Sequence of chain 1.O:
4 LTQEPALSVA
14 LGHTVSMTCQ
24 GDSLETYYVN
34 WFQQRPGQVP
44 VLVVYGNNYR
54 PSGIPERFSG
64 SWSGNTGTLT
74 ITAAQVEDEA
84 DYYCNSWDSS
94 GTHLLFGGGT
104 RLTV

Sequence of chain 1.N:
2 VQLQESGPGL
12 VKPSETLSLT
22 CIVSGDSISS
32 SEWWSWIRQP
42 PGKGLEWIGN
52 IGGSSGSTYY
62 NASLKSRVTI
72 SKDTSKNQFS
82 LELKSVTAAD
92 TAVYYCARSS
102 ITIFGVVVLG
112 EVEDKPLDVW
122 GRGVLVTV

Sequence of chain 1.M:
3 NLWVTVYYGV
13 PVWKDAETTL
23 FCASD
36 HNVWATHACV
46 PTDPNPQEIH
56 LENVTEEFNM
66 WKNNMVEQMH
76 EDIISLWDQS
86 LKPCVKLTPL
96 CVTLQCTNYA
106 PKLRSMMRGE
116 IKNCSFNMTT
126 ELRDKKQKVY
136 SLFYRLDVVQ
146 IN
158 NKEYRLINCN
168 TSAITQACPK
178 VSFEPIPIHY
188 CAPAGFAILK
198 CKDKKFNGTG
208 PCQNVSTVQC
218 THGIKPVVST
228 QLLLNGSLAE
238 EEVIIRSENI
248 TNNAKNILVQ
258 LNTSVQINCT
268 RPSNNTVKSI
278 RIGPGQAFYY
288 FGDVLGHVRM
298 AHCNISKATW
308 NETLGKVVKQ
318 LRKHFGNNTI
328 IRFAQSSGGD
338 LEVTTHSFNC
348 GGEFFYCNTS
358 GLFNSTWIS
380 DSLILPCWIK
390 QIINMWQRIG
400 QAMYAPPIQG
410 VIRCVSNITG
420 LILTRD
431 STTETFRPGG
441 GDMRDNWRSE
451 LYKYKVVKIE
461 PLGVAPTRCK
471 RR

Binding-site contacts:
Ligand atom C3 contacts residue GLY106 of chain 1.N at 4.2 Å.
Ligand atom C5 contacts residue ASN301 of chain 1.M at 3.7 Å.
Ligand atom O5 contacts residue ASN301 of chain 1.M at 2.4 Å (h-bond).
Ligand atom N2 contacts residue ASN301 of chain 1.M at 2.9 Å (h-bond).
Ligand atom O7 contacts residue GLY106 of chain 1.N at 3.9 Å.
Ligand atom C3 contacts residue VAL107 of chain 1.N at 4.1 Å (hydrophobic).
Ligand atom C1 contacts residue ILE383 of chain 1.M at 4.2 Å (hydrophobic).
Ligand atom C8 contacts residue THR267 of chain 1.M at 3.5 Å.
Ligand atom C7 contacts residue VAL108 of chain 1.N at 3.9 Å (hydrophobic).
Ligand atom C3 contacts residue HIS299 of chain 1.M at 3.7 Å.
Ligand atom C2 contacts residue HIS299 of chain 1.M at 3.9 Å.
Ligand atom O7 contacts residue VAL108 of chain 1.N at 2.7 Å (h-bond).
Ligand atom C1 contacts residue ILE104 of chain 1.N at 4.2 Å (hydrophobic).
Ligand atom O3 contacts residue HIS299 of chain 1.M at 4.1 Å.
Ligand atom O5 contacts residue ILE383 of chain 1.M at 4.0 Å.
Ligand atom C2 contacts residue ASN301 of chain 1.M at 2.5 Å.
Ligand atom C8 contacts residue HIS299 of chain 1.M at 4.2 Å.
Ligand atom C4 contacts residue ILE104 of chain 1.N at 3.6 Å (hydrophobic).
Ligand atom C7 contacts residue ASN301 of chain 1.M at 3.1 Å.
Ligand atom C2 contacts residue GLY106 of chain 1.N at 3.9 Å.
Ligand atom O4 contacts residue ILE104 of chain 1.N at 3.0 Å (h-bond).
Ligand atom O7 contacts residue ASN301 of chain 1.M at 2.9 Å (h-bond).
Ligand atom O7 contacts residue ASN265 of chain 1.M at 4.2 Å.
Ligand atom C3 contacts residue ILE104 of chain 1.N at 3.7 Å (hydrophobic).
Ligand atom C8 contacts residue ASN265 of chain 1.M at 3.5 Å.
Ligand atom N2 contacts residue HIS299 of chain 1.M at 3.2 Å (h-bond).
Ligand atom C4 contacts residue GLY106 of chain 1.N at 4.0 Å.
Ligand atom C3 contacts residue ASN301 of chain 1.M at 3.8 Å.
Ligand atom O7 contacts residue VAL107 of chain 1.N at 3.4 Å.
Ligand atom O3 contacts residue ILE104 of chain 1.N at 4.1 Å.
Ligand atom O6 contacts residue ILE383 of chain 1.M at 3.4 Å.
Ligand atom C1 contacts residue ASN301 of chain 1.M at 1.4 Å.
Ligand atom C5 contacts residue ILE383 of chain 1.M at 3.7 Å (hydrophobic).
Ligand atom C7 contacts residue HIS299 of chain 1.M at 4.2 Å.
Ligand atom C4 contacts residue ASN301 of chain 1.M at 4.2 Å.
Ligand atom C6 contacts residue ILE383 of chain 1.M at 4.0 Å (hydrophobic).
Ligand atom O4 contacts residue VAL107 of chain 1.N at 3.7 Å.
Ligand atom C6 contacts residue ILE104 of chain 1.N at 3.9 Å (hydrophobic).
Ligand atom C5 contacts residue ILE104 of chain 1.N at 3.6 Å (hydrophobic).
Ligand atom O3 contacts residue GLY106 of chain 1.N at 3.9 Å.

This protein binds this small molecule.
Small molecule (SMILES): CC(=O)N[C@H]1[C@H](O[C@H]2[C@H](O)[C@@H](NC(C)=O)CO[C@@H]2CO)O[C@H](CO)[C@@H](O[C@@H]2O[C@H](CO[C@H]3O[C@H](CO)[C@@H](O)[C@H](O)[C@@H]3O)[C@@H](O)[C@H](O[C@H]3O[C@H](CO)[C@@H](O)[C@H](O)[C@@H]3O[C@H]3O[C@H](CO)[C@@H](O)[C@H](O)[C@@H]3O)[C@@H]2O)[C@@H]1O